This protein binds this small molecule.
Small molecule (SMILES): CC(=O)N[C@@H]1[C@@H](O)[C@H](O)[C@@H](CO)O[C@H]1O

Binding-site contacts:
Ligand atom C2 contacts residue ASN160 of chain 1.A at 2.5 Å.
Ligand atom C5 contacts residue ASN160 of chain 1.A at 3.7 Å.
Ligand atom O7 contacts residue GLU130 of chain 1.A at 4.1 Å.
Ligand atom N2 contacts residue ASN160 of chain 1.A at 2.9 Å (h-bond).
Ligand atom O5 contacts residue ASN160 of chain 1.A at 2.4 Å (h-bond).
Ligand atom C8 contacts residue PHE131 of chain 1.A at 3.7 Å (hydrophobic).
Ligand atom O7 contacts residue ASN160 of chain 1.A at 4.4 Å.
Ligand atom C4 contacts residue ASN160 of chain 1.A at 4.2 Å.
Ligand atom C1 contacts residue ASN160 of chain 1.A at 1.4 Å.
Ligand atom C7 contacts residue ASN160 of chain 1.A at 3.9 Å.
Ligand atom O5 contacts residue ILE465 of chain 1.C at 4.3 Å.
Ligand atom C3 contacts residue ASN160 of chain 1.A at 3.8 Å.

Sequence of chain 1.C:
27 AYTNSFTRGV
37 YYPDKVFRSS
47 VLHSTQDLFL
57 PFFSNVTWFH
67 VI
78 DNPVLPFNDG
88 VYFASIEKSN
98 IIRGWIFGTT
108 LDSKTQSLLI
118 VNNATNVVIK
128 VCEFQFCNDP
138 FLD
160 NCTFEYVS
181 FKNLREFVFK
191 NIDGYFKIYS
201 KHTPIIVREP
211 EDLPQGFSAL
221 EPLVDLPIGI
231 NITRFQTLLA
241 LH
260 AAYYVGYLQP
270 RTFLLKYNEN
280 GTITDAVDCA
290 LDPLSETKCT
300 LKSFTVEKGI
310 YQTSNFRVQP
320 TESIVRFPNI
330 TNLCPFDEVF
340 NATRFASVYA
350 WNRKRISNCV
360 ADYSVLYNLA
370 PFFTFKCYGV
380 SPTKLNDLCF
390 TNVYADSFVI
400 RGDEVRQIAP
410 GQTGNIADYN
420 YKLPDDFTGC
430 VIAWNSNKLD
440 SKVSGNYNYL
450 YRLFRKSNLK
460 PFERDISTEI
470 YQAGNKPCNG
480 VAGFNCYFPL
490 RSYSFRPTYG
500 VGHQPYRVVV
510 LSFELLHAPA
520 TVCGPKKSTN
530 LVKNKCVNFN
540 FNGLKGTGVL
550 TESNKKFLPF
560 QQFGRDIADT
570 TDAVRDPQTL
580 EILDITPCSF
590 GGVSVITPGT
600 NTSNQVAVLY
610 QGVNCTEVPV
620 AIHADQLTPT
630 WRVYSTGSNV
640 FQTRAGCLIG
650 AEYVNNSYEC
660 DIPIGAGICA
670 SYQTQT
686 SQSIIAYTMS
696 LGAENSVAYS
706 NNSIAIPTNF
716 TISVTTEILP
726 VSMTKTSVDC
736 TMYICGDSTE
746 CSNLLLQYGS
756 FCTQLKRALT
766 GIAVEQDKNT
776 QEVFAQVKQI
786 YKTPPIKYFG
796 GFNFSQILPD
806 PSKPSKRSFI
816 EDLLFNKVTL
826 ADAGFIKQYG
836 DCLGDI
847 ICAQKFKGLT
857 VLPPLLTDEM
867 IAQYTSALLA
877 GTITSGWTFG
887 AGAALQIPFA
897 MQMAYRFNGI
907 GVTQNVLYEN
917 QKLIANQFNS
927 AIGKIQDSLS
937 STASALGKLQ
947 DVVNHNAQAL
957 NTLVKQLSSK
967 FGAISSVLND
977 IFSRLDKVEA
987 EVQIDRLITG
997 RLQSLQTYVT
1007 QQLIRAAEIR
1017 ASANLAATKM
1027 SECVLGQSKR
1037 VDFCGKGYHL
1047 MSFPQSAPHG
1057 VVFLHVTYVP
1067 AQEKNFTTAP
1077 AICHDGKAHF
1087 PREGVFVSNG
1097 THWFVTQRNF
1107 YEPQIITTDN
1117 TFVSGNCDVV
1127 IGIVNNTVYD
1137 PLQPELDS

Sequence of chain 1.A:
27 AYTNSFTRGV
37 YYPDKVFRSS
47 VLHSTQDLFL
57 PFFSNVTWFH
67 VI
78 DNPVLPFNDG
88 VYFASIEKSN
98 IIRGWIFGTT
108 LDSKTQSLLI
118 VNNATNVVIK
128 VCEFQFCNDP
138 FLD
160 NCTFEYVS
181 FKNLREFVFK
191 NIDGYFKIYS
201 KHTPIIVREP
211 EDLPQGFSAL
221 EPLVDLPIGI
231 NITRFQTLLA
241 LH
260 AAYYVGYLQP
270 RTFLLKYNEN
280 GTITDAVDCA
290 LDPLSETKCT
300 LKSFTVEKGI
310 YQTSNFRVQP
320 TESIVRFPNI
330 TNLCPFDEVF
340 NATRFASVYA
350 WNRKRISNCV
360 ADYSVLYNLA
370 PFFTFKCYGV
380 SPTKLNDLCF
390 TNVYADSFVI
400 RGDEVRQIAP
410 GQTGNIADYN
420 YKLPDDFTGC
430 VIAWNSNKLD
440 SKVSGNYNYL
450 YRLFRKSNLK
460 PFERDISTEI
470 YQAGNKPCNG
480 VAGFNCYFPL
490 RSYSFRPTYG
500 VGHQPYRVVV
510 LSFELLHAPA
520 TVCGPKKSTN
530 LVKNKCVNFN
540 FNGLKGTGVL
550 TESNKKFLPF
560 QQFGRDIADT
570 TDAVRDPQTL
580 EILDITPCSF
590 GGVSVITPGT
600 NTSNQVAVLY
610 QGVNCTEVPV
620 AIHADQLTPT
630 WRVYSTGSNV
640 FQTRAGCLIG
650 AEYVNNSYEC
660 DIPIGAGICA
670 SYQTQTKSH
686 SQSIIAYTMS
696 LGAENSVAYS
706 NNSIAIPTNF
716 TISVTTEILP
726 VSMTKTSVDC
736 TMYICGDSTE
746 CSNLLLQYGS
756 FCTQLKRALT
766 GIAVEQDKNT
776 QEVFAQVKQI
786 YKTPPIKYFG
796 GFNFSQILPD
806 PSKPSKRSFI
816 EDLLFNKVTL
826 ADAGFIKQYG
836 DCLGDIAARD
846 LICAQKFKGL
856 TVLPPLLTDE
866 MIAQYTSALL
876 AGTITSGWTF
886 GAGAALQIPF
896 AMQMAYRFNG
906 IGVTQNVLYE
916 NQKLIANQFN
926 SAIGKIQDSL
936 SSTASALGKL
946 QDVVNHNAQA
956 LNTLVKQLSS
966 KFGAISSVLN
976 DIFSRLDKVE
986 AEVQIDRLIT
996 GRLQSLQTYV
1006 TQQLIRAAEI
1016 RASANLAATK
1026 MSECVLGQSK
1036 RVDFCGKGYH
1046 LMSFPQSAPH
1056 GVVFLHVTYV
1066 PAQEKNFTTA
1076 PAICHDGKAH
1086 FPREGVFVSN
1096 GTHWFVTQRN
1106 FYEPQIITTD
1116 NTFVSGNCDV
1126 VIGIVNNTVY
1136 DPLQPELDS